Sequence of chain 1.A:
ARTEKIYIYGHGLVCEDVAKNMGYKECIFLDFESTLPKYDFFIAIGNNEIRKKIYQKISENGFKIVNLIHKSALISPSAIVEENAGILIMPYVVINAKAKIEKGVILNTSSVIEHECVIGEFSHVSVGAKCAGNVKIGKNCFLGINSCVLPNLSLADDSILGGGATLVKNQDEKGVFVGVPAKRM

The protein below binds the small molecule below.
Small molecule (SMILES): O=C(O)c1cc(-c2ccco2)n[nH]1

Binding-site contacts:
Ligand atom CAA contacts residue ASN109 of chain 2.A at 2.8 Å.
Ligand atom CAF contacts residue LEU87 of chain 2.A at 4.1 Å (hydrophobic).
Ligand atom CAA contacts residue ASP24 of chain 1.A at 4.4 Å.
Ligand atom CAF contacts residue ILE88 of chain 2.A at 3.5 Å (hydrophobic).
Ligand atom CAD contacts residue ASN109 of chain 2.A at 4.0 Å.
Ligand atom CAL contacts residue ILE88 of chain 2.A at 3.9 Å (hydrophobic).
Ligand atom CAE contacts residue LEU87 of chain 2.A at 4.3 Å (hydrophobic).
Ligand atom CAJ contacts residue LEU87 of chain 2.A at 4.0 Å (hydrophobic).
Ligand atom CAE contacts residue SER89 of chain 2.A at 4.5 Å.
Ligand atom OAC contacts residue ASP24 of chain 1.A at 4.0 Å.
Ligand atom NAK contacts residue ASN28 of chain 1.A at 3.8 Å.
Ligand atom CAD contacts residue ILE88 of chain 2.A at 4.0 Å (hydrophobic).
Ligand atom CAE contacts residue ASP24 of chain 1.A at 4.3 Å.
Ligand atom CAB contacts residue VAL107 of chain 2.A at 4.4 Å (hydrophobic).
Ligand atom NAH contacts residue HIS83 of chain 1.A at 3.0 Å (h-bond).
Ligand atom CAA contacts residue ILE108 of chain 2.A at 3.8 Å (hydrophobic).
Ligand atom CAD contacts residue LEU87 of chain 2.A at 4.2 Å (hydrophobic).
Ligand atom OAM contacts residue LEU87 of chain 2.A at 4.3 Å.
Ligand atom NAK contacts residue LEU87 of chain 2.A at 4.0 Å.
Ligand atom CAF contacts residue SER89 of chain 2.A at 4.1 Å.
Ligand atom OAC contacts residue PRO104 of chain 1.A at 3.9 Å.
Ligand atom CAA contacts residue VAL107 of chain 2.A at 4.0 Å (hydrophobic).
Ligand atom CAG contacts residue LEU87 of chain 2.A at 4.1 Å (hydrophobic).
Ligand atom CAB contacts residue PRO104 of chain 1.A at 3.9 Å (hydrophobic).
Ligand atom OAI contacts residue ILE88 of chain 2.A at 3.0 Å (h-bond).
Ligand atom NAH contacts residue ASN28 of chain 1.A at 4.0 Å.
Ligand atom NAH contacts residue LEU87 of chain 2.A at 4.2 Å.
Ligand atom CAJ contacts residue ILE88 of chain 2.A at 4.1 Å (hydrophobic).
Ligand atom CAB contacts residue ASP24 of chain 1.A at 4.2 Å.
Ligand atom OAC contacts residue HIS83 of chain 1.A at 3.9 Å.
Ligand atom CAG contacts residue HIS83 of chain 1.A at 4.0 Å.
Ligand atom CAB contacts residue ASN109 of chain 2.A at 3.2 Å.
Ligand atom CAB contacts residue MET103 of chain 1.A at 4.4 Å (hydrophobic).
Ligand atom CAD contacts residue ILE108 of chain 2.A at 3.9 Å (hydrophobic).
Ligand atom CAE contacts residue HIS83 of chain 1.A at 4.3 Å.
Ligand atom OAC contacts residue ASN109 of chain 2.A at 4.5 Å.
Ligand atom NAK contacts residue HIS83 of chain 1.A at 3.7 Å.
Ligand atom CAD contacts residue SER89 of chain 2.A at 3.5 Å.
Ligand atom CAL contacts residue LEU87 of chain 2.A at 4.4 Å (hydrophobic).
Ligand atom CAA contacts residue SER89 of chain 2.A at 4.3 Å.

Sequence of chain 2.A:
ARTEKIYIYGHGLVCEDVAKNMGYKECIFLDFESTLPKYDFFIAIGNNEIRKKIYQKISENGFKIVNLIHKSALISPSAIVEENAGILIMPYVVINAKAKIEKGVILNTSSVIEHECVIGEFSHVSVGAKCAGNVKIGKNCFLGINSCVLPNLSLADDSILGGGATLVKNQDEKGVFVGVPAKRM